Sequence of chain 1.V:
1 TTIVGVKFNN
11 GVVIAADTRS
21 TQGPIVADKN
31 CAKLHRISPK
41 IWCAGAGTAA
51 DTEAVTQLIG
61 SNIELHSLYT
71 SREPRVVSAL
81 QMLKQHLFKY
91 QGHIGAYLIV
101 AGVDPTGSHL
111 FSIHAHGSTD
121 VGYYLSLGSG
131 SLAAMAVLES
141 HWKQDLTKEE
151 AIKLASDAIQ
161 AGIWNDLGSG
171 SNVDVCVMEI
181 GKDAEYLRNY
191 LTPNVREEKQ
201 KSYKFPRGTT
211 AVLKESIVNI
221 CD

Binding-site contacts:
Ligand atom O60 contacts residue THR1 of chain 1.BA at 2.9 Å (h-bond).
Ligand atom C43 contacts residue GLY47 of chain 1.BA at 3.5 Å.
Ligand atom C42 contacts residue GLY47 of chain 1.BA at 3.8 Å.
Ligand atom C13 contacts residue HIS116 of chain 1.V at 3.8 Å.
Ligand atom O9 contacts residue THR22 of chain 1.BA at 3.8 Å.
Ligand atom C16 contacts residue SER48 of chain 1.BA at 3.2 Å.
Ligand atom C34 contacts residue GLY47 of chain 1.BA at 3.5 Å.
Ligand atom C31 contacts residue GLY47 of chain 1.BA at 3.4 Å.
Ligand atom C27 contacts residue ALA27 of chain 1.BA at 3.6 Å (hydrophobic).
Ligand atom C23 contacts residue THR21 of chain 1.BA at 3.4 Å.
Ligand atom C58 contacts residue THR1 of chain 1.BA at 2.4 Å.
Ligand atom C39 contacts residue GLY47 of chain 1.BA at 3.5 Å.
Ligand atom C59 contacts residue SER129 of chain 1.BA at 3.6 Å.
Ligand atom C26 contacts residue SER118 of chain 1.V at 3.4 Å.
Ligand atom O29 contacts residue ALA49 of chain 1.BA at 3.3 Å (h-bond).
Ligand atom C3 contacts residue THR22 of chain 1.BA at 3.2 Å.
Ligand atom C28 contacts residue THR21 of chain 1.BA at 3.7 Å.
Ligand atom C46 contacts residue THR20 of chain 1.BA at 3.5 Å.
Ligand atom C51 contacts residue THR1 of chain 1.BA at 1.5 Å.
Ligand atom O48 contacts residue THR1 of chain 1.BA at 2.1 Å (h-bond).
Ligand atom N41 contacts residue GLY47 of chain 1.BA at 3.0 Å (h-bond).
Ligand atom O60 contacts residue SER129 of chain 1.BA at 3.5 Å (h-bond).
Ligand atom N30 contacts residue THR21 of chain 1.BA at 3.1 Å (h-bond).
Ligand atom C47 contacts residue THR1 of chain 1.BA at 1.4 Å.
Ligand atom O40 contacts residue THR20 of chain 1.BA at 3.3 Å.
Ligand atom C43 contacts residue THR1 of chain 1.BA at 2.7 Å.
Ligand atom C26 contacts residue HIS114 of chain 1.V at 3.8 Å.
Ligand atom O40 contacts residue THR21 of chain 1.BA at 3.3 Å (h-bond).
Ligand atom C2 contacts residue THR22 of chain 1.BA at 3.6 Å.
Ligand atom C59 contacts residue THR1 of chain 1.BA at 2.4 Å.
Ligand atom N41 contacts residue THR1 of chain 1.BA at 3.6 Å.
Ligand atom O48 contacts residue SER46 of chain 1.BA at 3.5 Å.
Ligand atom O48 contacts residue GLY47 of chain 1.BA at 2.9 Å (h-bond).
Ligand atom C58 contacts residue SER168 of chain 1.BA at 3.4 Å.
Ligand atom C15 contacts residue SER48 of chain 1.BA at 3.7 Å.
Ligand atom C44 contacts residue THR1 of chain 1.BA at 3.7 Å.
Ligand atom C42 contacts residue THR1 of chain 1.BA at 2.3 Å.
Ligand atom O21 contacts residue THR22 of chain 1.BA at 3.4 Å.
Ligand atom C27 contacts residue THR22 of chain 1.BA at 3.1 Å.
Ligand atom C45 contacts residue ARG45 of chain 1.BA at 3.5 Å.

The protein below binds the small molecule below.
Small molecule (SMILES): CC(C)C[C@H](NC(=O)[C@H](CCc1ccccc1)NC(=O)CN1CCOCC1)C(=O)N[C@@H](Cc1ccccc1)C(=O)N[C@@H](CC(C)C)[C@@H](O)[C@H](C)CO

Sequence of chain 1.BA:
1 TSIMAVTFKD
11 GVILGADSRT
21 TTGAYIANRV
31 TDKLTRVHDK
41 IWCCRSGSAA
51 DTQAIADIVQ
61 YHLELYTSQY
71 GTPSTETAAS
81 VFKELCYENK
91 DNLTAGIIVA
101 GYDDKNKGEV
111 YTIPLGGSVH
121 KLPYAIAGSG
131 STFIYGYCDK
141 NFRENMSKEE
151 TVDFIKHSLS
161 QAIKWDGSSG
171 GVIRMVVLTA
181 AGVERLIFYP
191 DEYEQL